Sequence of chain 1.B:
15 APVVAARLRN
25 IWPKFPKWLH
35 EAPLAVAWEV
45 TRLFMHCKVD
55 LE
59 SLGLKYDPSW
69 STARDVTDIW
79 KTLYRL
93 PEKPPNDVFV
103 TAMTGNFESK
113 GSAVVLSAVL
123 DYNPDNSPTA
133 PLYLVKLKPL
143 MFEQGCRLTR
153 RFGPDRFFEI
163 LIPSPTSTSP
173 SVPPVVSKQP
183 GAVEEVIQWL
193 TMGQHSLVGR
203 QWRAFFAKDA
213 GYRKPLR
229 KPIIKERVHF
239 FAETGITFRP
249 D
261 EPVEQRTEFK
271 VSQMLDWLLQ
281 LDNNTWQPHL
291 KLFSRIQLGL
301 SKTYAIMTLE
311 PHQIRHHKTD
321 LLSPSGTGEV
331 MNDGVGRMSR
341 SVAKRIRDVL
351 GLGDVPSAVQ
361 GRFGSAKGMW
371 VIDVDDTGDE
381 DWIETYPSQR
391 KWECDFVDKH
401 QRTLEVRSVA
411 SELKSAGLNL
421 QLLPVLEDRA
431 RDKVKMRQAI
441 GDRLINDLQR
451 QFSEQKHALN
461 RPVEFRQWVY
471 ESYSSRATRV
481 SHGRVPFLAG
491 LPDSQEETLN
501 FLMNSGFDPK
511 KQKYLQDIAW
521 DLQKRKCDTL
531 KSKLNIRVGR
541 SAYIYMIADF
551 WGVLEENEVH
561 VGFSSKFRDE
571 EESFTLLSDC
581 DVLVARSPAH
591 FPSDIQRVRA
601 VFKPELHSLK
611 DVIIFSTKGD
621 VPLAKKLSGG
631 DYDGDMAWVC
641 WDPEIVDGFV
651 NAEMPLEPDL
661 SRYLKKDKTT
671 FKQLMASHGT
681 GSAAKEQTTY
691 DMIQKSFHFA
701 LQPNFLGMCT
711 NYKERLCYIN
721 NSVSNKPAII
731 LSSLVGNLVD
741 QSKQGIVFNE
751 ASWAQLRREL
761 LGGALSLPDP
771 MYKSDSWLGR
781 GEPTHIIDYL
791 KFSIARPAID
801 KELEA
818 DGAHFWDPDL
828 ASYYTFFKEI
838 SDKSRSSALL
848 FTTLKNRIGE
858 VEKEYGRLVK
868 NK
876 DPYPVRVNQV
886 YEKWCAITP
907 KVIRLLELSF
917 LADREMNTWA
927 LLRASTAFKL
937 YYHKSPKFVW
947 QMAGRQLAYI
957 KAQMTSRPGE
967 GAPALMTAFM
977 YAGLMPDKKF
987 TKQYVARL

Binding-site contacts:
Ligand atom C4 contacts residue C7 of chain 1.F at 3.7 Å.
Ligand atom O2A contacts residue CA1 of chain 1.L at 2.2 Å.
Ligand atom O2G contacts residue LYS367 of chain 1.B at 3.1 Å (salt-bridge).
Ligand atom O5' contacts residue CA1 of chain 1.L at 3.3 Å.
Ligand atom O1G contacts residue ARG295 of chain 1.B at 3.3 Å (salt-bridge).
Ligand atom O3' contacts residue ASP740 of chain 1.B at 2.9 Å (salt-bridge).
Ligand atom O2G contacts residue CA1 of chain 1.M at 2.0 Å.
Ligand atom O3G contacts residue ARG295 of chain 1.B at 2.9 Å (salt-bridge).
Ligand atom O1A contacts residue LYS367 of chain 1.B at 3.7 Å.
Ligand atom O3G contacts residue LYS367 of chain 1.B at 3.2 Å (salt-bridge).
Ligand atom C5 contacts residue C7 of chain 1.F at 3.5 Å.
Ligand atom O2B contacts residue CA1 of chain 1.M at 2.5 Å.
Ligand atom O3' contacts residue VAL739 of chain 1.B at 3.6 Å.
Ligand atom O2' contacts residue ARG586 of chain 1.B at 3.6 Å (salt-bridge).
Ligand atom O4' contacts residue C7 of chain 1.F at 3.3 Å.
Ligand atom C3' contacts residue ASP740 of chain 1.B at 3.5 Å.
Ligand atom O3G contacts residue LYS743 of chain 1.B at 3.5 Å (salt-bridge).
Ligand atom O2' contacts residue PRO588 of chain 1.B at 3.5 Å.
Ligand atom O3B contacts residue LYS743 of chain 1.B at 3.6 Å.
Ligand atom PG contacts residue CA1 of chain 1.M at 3.4 Å.
Ligand atom O2B contacts residue ASP631 of chain 1.B at 3.3 Å (salt-bridge).
Ligand atom PG contacts residue LYS391 of chain 1.B at 3.5 Å.
Ligand atom O1A contacts residue C7 of chain 1.F at 2.9 Å (h-bond).
Ligand atom C8 contacts residue C7 of chain 1.F at 3.6 Å.
Ligand atom O2G contacts residue ASP633 of chain 1.B at 3.3 Å (salt-bridge).
Ligand atom O1G contacts residue LYS391 of chain 1.B at 2.7 Å (salt-bridge).
Ligand atom O2A contacts residue CA1 of chain 1.M at 2.6 Å.
Ligand atom N7 contacts residue C7 of chain 1.F at 3.3 Å.
Ligand atom PA contacts residue CA1 of chain 1.L at 3.2 Å.
Ligand atom O2A contacts residue ASP631 of chain 1.B at 3.0 Å (salt-bridge).
Ligand atom PB contacts residue CA1 of chain 1.M at 3.6 Å.
Ligand atom O2A contacts residue C7 of chain 1.F at 3.1 Å (h-bond).
Ligand atom N6 contacts residue C7 of chain 1.F at 3.4 Å (h-bond).
Ligand atom O2A contacts residue ASP633 of chain 1.B at 2.8 Å (salt-bridge).
Ligand atom O2G contacts residue LYS391 of chain 1.B at 3.3 Å (salt-bridge).
Ligand atom N3 contacts residue PRO588 of chain 1.B at 3.6 Å.
Ligand atom O5' contacts residue C7 of chain 1.F at 3.3 Å (h-bond).
Ligand atom C6 contacts residue C7 of chain 1.F at 3.6 Å.
Ligand atom O2A contacts residue LYS367 of chain 1.B at 3.6 Å.
Ligand atom PA contacts residue C7 of chain 1.F at 3.2 Å.

The protein below binds the small molecule below.
Small molecule (SMILES): Nc1ncnc2c1ncn2[C@@H]1O[C@H](COP(=O)(O)NP(=O)(O)OP(=O)(O)O)[C@@H](O)[C@H]1O